Binding-site contacts:
Ligand atom C21 contacts residue SER98 of chain 1.J at 2.5 Å.
Ligand atom C23 contacts residue MET99 of chain 1.J at 3.7 Å (hydrophobic).
Ligand atom C24 contacts residue MET99 of chain 1.J at 3.7 Å (hydrophobic).
Ligand atom O19 contacts residue LEU126 of chain 1.J at 2.7 Å (h-bond).
Ligand atom C22 contacts residue VAL71 of chain 1.J at 3.6 Å (hydrophobic).
Ligand atom C18 contacts residue LEU126 of chain 1.J at 3.8 Å (hydrophobic).
Ligand atom O8 contacts residue SER70 of chain 1.J at 3.6 Å.
Ligand atom C7 contacts residue LEU126 of chain 1.J at 3.7 Å (hydrophobic).
Ligand atom C10 contacts residue GLY69 of chain 1.J at 3.4 Å.
Ligand atom C23 contacts residue SER98 of chain 1.J at 3.2 Å.
Ligand atom B26 contacts residue SER98 of chain 1.J at 1.4 Å.
Ligand atom C3 contacts residue LEU126 of chain 1.J at 3.5 Å (hydrophobic).
Ligand atom O8 contacts residue VAL71 of chain 1.J at 2.9 Å (h-bond).
Ligand atom CL6 contacts residue ILE143 of chain 1.J at 3.7 Å.
Ligand atom C2 contacts residue LEU126 of chain 1.J at 3.6 Å (hydrophobic).
Ligand atom C25 contacts residue HIS123 of chain 1.J at 3.3 Å.
Ligand atom O27 contacts residue MET99 of chain 1.J at 2.7 Å (h-bond).
Ligand atom O28 contacts residue SER98 of chain 1.J at 2.1 Å (h-bond).
Ligand atom O27 contacts residue GLY69 of chain 1.J at 2.8 Å (h-bond).
Ligand atom CL6 contacts residue HIS142 of chain 1.J at 3.7 Å.
Ligand atom N9 contacts residue LEU126 of chain 1.J at 2.8 Å (h-bond).
Ligand atom C21 contacts residue GLY69 of chain 1.J at 3.8 Å.
Ligand atom O19 contacts residue PRO125 of chain 1.J at 3.1 Å.
Ligand atom C18 contacts residue VAL71 of chain 1.J at 3.8 Å (hydrophobic).
Ligand atom C25 contacts residue PRO125 of chain 1.J at 3.4 Å (hydrophobic).
Ligand atom B26 contacts residue GLY69 of chain 1.J at 3.7 Å.
Ligand atom C22 contacts residue SER98 of chain 1.J at 3.2 Å.
Ligand atom B26 contacts residue HIS123 of chain 1.J at 3.6 Å.
Ligand atom B26 contacts residue MET99 of chain 1.J at 3.4 Å.
Ligand atom C10 contacts residue LEU126 of chain 1.J at 3.7 Å (hydrophobic).
Ligand atom C18 contacts residue GLY69 of chain 1.J at 3.7 Å.
Ligand atom N20 contacts residue SER98 of chain 1.J at 3.6 Å.
Ligand atom O28 contacts residue HIS123 of chain 1.J at 3.4 Å (h-bond).
Ligand atom O27 contacts residue GLY68 of chain 1.J at 3.4 Å.
Ligand atom C25 contacts residue GLN124 of chain 1.J at 3.5 Å.
Ligand atom CL3 contacts residue GLY127 of chain 1.J at 3.8 Å.
Ligand atom CL6 contacts residue THR146 of chain 1.J at 3.0 Å.
Ligand atom O27 contacts residue SER98 of chain 1.J at 2.2 Å (h-bond).
Ligand atom N20 contacts residue GLY69 of chain 1.J at 3.0 Å (h-bond).
Ligand atom CL3 contacts residue LEU126 of chain 1.J at 3.6 Å.

The protein below binds the small molecule below.
Small molecule (SMILES): CC(C)C[C@H](NC(=O)CNC(=O)c1cc(Cl)ccc1Cl)B(O)O

Sequence of chain 1.J:
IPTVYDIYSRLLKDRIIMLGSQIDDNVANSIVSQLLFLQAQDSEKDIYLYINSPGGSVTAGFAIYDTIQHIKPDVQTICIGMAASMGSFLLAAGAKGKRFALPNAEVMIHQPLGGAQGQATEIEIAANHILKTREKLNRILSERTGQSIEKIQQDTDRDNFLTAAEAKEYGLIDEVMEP